Sequence of chain 1.A:
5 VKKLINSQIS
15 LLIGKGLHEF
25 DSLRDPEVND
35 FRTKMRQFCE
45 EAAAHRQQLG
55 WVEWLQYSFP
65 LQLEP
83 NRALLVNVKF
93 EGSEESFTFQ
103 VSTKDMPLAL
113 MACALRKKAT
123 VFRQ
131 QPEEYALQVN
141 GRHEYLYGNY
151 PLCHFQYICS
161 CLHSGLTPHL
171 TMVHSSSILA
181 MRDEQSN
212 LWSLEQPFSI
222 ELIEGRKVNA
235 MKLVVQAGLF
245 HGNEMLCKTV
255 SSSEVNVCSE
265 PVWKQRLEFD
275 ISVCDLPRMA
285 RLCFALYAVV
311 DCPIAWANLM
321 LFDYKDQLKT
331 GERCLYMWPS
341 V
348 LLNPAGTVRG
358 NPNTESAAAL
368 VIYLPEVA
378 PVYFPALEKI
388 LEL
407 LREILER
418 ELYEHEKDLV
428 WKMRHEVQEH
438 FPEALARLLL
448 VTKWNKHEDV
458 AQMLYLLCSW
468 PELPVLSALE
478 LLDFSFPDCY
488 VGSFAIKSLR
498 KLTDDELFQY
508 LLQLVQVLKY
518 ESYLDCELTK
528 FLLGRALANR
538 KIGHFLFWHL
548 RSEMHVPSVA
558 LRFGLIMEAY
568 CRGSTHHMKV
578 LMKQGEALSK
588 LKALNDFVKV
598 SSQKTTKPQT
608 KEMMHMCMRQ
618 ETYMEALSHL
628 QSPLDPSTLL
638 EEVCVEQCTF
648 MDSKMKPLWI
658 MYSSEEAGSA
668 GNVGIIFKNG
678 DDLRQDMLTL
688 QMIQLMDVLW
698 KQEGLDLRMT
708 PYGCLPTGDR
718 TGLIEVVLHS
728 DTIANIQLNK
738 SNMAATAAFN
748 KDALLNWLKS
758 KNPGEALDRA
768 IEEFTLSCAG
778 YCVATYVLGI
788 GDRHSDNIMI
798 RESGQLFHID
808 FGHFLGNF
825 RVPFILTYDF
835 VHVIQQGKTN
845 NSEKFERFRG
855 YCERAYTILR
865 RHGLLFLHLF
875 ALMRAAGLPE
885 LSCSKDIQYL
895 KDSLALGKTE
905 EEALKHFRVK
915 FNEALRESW

The protein below binds the small molecule below.
Small molecule (SMILES): CC(=O)Nc1nc2ccc(-c3nn(Cc4cc5ccccc5nc4N4CCN(C)CC4)c4ncnc(N)c34)cc2s1

Binding-site contacts:
Ligand atom CBK contacts residue ASP683 of chain 1.A at 3.2 Å.
Ligand atom CBH contacts residue ILE806 of chain 1.A at 3.6 Å (hydrophobic).
Ligand atom NBO contacts residue ILE721 of chain 1.A at 3.5 Å.
Ligand atom NAF contacts residue TRP656 of chain 1.A at 3.6 Å.
Ligand atom CAK contacts residue MET648 of chain 1.A at 3.7 Å (hydrophobic).
Ligand atom CAC contacts residue MET648 of chain 1.A at 3.5 Å (hydrophobic).
Ligand atom CBL contacts residue ASP807 of chain 1.A at 3.7 Å.
Ligand atom CBH contacts residue TYR709 of chain 1.A at 3.5 Å (hydrophobic).
Ligand atom C6 contacts residue MET796 of chain 1.A at 3.7 Å (hydrophobic).
Ligand atom N1 contacts residue TRP656 of chain 1.A at 3.7 Å.
Ligand atom CAB contacts residue ASP728 of chain 1.A at 3.4 Å.
Ligand atom CAM contacts residue TRP656 of chain 1.A at 3.6 Å (hydrophobic).
Ligand atom CAJ contacts residue ASP728 of chain 1.A at 3.7 Å.
Ligand atom CBN contacts residue ILE721 of chain 1.A at 3.6 Å (hydrophobic).
Ligand atom CBB contacts residue ILE673 of chain 1.A at 3.8 Å (hydrophobic).
Ligand atom CBN contacts residue ASP683 of chain 1.A at 3.8 Å.
Ligand atom NBM contacts residue ASP683 of chain 1.A at 2.8 Å (salt-bridge).
Ligand atom CAG contacts residue TRP656 of chain 1.A at 3.7 Å (hydrophobic).
Ligand atom CBF contacts residue ILE721 of chain 1.A at 3.6 Å (hydrophobic).
Ligand atom CAJ contacts residue SER727 of chain 1.A at 3.5 Å.
Ligand atom NBO contacts residue ASP807 of chain 1.A at 3.7 Å.
Ligand atom CAD contacts residue TRP656 of chain 1.A at 3.5 Å (hydrophobic).
Ligand atom CAC contacts residue TRP656 of chain 1.A at 3.6 Å (hydrophobic).
Ligand atom CAK contacts residue PRO654 of chain 1.A at 3.6 Å (hydrophobic).
Ligand atom OBI contacts residue LYS675 of chain 1.A at 3.2 Å.
Ligand atom CAE contacts residue TRP656 of chain 1.A at 3.3 Å (hydrophobic).
Ligand atom CAC contacts residue PRO654 of chain 1.A at 3.7 Å (hydrophobic).
Ligand atom N1 contacts residue MET796 of chain 1.A at 3.8 Å.
Ligand atom N3 contacts residue VAL723 of chain 1.A at 3.7 Å.
Ligand atom SBJ contacts residue ILE721 of chain 1.A at 3.7 Å.
Ligand atom N3 contacts residue VAL724 of chain 1.A at 3.0 Å (h-bond).
Ligand atom NAZ contacts residue GLU722 of chain 1.A at 3.0 Å (salt-bridge).
Ligand atom CBK contacts residue LEU680 of chain 1.A at 3.8 Å (hydrophobic).
Ligand atom C5 contacts residue ILE673 of chain 1.A at 3.7 Å (hydrophobic).
Ligand atom CBE contacts residue ILE806 of chain 1.A at 3.4 Å (hydrophobic).
Ligand atom CBH contacts residue ILE721 of chain 1.A at 3.7 Å (hydrophobic).
Ligand atom CBG contacts residue ILE721 of chain 1.A at 3.6 Å (hydrophobic).
Ligand atom C2 contacts residue SER727 of chain 1.A at 3.7 Å.
Ligand atom CBL contacts residue ASP683 of chain 1.A at 3.4 Å.
Ligand atom C2 contacts residue VAL724 of chain 1.A at 3.3 Å (hydrophobic).